Binding-site contacts:
Ligand atom C8 contacts residue ASN579 of chain 1.A at 4.1 Å.
Ligand atom C4 contacts residue ASN558 of chain 1.A at 4.2 Å.
Ligand atom C1 contacts residue SER537 of chain 1.A at 4.5 Å.
Ligand atom O7 contacts residue ILE582 of chain 1.A at 4.5 Å.
Ligand atom C2 contacts residue ASN558 of chain 1.A at 2.5 Å.
Ligand atom C3 contacts residue ASN579 of chain 1.A at 4.4 Å.
Ligand atom C7 contacts residue GLN556 of chain 1.A at 3.9 Å.
Ligand atom C7 contacts residue ASN558 of chain 1.A at 3.1 Å.
Ligand atom C5 contacts residue TYR561 of chain 1.A at 4.4 Å (hydrophobic).
Ligand atom O7 contacts residue GLN556 of chain 1.A at 3.0 Å (h-bond).
Ligand atom C1 contacts residue ASN579 of chain 1.A at 4.3 Å.
Ligand atom O4 contacts residue ILE582 of chain 1.A at 4.4 Å.
Ligand atom O5 contacts residue SER537 of chain 1.A at 3.9 Å.
Ligand atom C6 contacts residue TYR561 of chain 1.A at 4.2 Å (hydrophobic).
Ligand atom N2 contacts residue ASN579 of chain 1.A at 3.7 Å.
Ligand atom C5 contacts residue ASN558 of chain 1.A at 3.7 Å.
Ligand atom O3 contacts residue ASN579 of chain 1.A at 4.1 Å.
Ligand atom O7 contacts residue ASN558 of chain 1.A at 3.0 Å (h-bond).
Ligand atom C2 contacts residue ASN579 of chain 1.A at 4.4 Å.
Ligand atom C8 contacts residue TYR561 of chain 1.A at 3.5 Å (hydrophobic).
Ligand atom N2 contacts residue ASN558 of chain 1.A at 2.9 Å (h-bond).
Ligand atom C8 contacts residue LEU557 of chain 1.A at 3.9 Å (hydrophobic).
Ligand atom C3 contacts residue ASN558 of chain 1.A at 3.8 Å.
Ligand atom O5 contacts residue SER560 of chain 1.A at 4.5 Å.
Ligand atom C8 contacts residue ASN558 of chain 1.A at 4.3 Å.
Ligand atom C1 contacts residue ASN558 of chain 1.A at 1.4 Å.
Ligand atom O7 contacts residue TYR561 of chain 1.A at 2.6 Å (h-bond).
Ligand atom C7 contacts residue TYR561 of chain 1.A at 3.4 Å (hydrophobic).
Ligand atom C1 contacts residue SER560 of chain 1.A at 4.2 Å.
Ligand atom C8 contacts residue SER580 of chain 1.A at 4.1 Å.
Ligand atom O5 contacts residue ASN558 of chain 1.A at 2.4 Å (h-bond).
Ligand atom C8 contacts residue GLN556 of chain 1.A at 4.1 Å.

Sequence of chain 1.A:
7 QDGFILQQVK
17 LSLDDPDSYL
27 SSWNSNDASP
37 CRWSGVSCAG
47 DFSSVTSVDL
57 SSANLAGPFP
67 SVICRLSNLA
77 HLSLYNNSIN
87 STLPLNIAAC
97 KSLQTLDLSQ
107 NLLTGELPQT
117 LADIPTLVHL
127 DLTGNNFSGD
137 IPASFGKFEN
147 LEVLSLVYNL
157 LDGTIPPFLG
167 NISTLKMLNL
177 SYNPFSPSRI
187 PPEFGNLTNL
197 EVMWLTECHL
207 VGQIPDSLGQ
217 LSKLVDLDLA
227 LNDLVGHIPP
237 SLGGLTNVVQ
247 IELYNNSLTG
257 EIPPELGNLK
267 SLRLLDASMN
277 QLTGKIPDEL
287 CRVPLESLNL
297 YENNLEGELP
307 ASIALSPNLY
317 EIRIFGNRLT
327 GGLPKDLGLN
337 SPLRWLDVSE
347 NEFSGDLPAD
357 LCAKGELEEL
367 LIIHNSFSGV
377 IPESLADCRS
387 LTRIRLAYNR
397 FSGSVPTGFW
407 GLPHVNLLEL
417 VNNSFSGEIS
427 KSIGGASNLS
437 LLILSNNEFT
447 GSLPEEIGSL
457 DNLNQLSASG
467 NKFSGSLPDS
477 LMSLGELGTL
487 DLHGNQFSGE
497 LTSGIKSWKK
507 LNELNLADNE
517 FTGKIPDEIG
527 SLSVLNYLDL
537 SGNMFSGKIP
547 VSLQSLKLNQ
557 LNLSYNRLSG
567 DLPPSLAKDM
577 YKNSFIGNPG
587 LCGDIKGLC

This small molecule binds to this protein.
Small molecule (SMILES): CC(=O)N[C@H]1[C@H](O[C@H]2[C@H](O)[C@@H](NC(C)=O)CO[C@@H]2CO)O[C@H](CO)[C@@H](O)[C@@H]1O